The small molecule below binds the protein below.
Small molecule (SMILES): CC(=O)N[C@@H]1[C@@H](O)[C@H](O)[C@@H](CO)O[C@H]1O

Sequence of chain 1.B:
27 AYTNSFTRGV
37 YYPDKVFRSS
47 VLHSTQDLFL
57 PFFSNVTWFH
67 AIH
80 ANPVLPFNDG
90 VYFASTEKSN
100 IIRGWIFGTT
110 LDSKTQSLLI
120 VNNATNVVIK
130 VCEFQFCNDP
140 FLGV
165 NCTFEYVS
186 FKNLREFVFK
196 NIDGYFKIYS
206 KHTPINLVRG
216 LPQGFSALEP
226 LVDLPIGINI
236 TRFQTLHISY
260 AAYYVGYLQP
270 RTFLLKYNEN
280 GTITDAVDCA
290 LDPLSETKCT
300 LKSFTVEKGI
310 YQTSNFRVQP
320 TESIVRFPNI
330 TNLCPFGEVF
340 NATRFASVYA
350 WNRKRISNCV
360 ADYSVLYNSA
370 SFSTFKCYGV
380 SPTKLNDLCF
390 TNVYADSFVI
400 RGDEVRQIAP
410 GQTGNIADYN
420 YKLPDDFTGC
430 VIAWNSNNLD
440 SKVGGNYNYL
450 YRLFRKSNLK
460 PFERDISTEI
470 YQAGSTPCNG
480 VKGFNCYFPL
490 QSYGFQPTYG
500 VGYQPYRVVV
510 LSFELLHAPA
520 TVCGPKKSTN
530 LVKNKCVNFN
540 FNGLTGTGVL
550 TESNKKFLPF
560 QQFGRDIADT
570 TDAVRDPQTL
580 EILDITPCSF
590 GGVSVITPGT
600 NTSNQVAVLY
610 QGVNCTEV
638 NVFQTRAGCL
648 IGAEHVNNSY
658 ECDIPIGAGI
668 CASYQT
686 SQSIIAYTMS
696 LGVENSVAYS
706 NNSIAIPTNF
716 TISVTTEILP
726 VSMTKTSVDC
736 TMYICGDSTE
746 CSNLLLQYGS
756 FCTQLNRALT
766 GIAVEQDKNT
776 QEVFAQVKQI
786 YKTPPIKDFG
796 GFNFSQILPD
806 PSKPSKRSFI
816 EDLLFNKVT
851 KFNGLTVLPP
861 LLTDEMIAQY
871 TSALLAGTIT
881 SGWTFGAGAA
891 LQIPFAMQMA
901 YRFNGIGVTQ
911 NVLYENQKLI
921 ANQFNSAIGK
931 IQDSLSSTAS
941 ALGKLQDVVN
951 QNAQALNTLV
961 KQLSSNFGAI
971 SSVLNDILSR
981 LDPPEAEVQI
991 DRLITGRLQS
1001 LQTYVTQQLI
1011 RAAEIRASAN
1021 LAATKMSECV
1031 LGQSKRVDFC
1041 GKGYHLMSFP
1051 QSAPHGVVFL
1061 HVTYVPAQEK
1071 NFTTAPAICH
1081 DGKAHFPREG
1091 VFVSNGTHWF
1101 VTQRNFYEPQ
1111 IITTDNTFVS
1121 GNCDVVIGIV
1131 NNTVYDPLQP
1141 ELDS

Binding-site contacts:
Ligand atom O7 contacts residue ASN706 of chain 1.B at 3.1 Å (h-bond).
Ligand atom C7 contacts residue ASN706 of chain 1.B at 3.2 Å.
Ligand atom C4 contacts residue ASN706 of chain 1.B at 4.2 Å.
Ligand atom O6 contacts residue ASP793 of chain 1.C at 4.4 Å.
Ligand atom O5 contacts residue ASN706 of chain 1.B at 2.4 Å (h-bond).
Ligand atom C8 contacts residue GLY1128 of chain 1.B at 3.5 Å.
Ligand atom C5 contacts residue ASN706 of chain 1.B at 3.7 Å.
Ligand atom C2 contacts residue ASN706 of chain 1.B at 2.5 Å.
Ligand atom C8 contacts residue ASN706 of chain 1.B at 4.4 Å.
Ligand atom C3 contacts residue ASN706 of chain 1.B at 3.8 Å.
Ligand atom C1 contacts residue ASN706 of chain 1.B at 1.4 Å.
Ligand atom N2 contacts residue ASN706 of chain 1.B at 2.9 Å (h-bond).

Sequence of chain 1.C:
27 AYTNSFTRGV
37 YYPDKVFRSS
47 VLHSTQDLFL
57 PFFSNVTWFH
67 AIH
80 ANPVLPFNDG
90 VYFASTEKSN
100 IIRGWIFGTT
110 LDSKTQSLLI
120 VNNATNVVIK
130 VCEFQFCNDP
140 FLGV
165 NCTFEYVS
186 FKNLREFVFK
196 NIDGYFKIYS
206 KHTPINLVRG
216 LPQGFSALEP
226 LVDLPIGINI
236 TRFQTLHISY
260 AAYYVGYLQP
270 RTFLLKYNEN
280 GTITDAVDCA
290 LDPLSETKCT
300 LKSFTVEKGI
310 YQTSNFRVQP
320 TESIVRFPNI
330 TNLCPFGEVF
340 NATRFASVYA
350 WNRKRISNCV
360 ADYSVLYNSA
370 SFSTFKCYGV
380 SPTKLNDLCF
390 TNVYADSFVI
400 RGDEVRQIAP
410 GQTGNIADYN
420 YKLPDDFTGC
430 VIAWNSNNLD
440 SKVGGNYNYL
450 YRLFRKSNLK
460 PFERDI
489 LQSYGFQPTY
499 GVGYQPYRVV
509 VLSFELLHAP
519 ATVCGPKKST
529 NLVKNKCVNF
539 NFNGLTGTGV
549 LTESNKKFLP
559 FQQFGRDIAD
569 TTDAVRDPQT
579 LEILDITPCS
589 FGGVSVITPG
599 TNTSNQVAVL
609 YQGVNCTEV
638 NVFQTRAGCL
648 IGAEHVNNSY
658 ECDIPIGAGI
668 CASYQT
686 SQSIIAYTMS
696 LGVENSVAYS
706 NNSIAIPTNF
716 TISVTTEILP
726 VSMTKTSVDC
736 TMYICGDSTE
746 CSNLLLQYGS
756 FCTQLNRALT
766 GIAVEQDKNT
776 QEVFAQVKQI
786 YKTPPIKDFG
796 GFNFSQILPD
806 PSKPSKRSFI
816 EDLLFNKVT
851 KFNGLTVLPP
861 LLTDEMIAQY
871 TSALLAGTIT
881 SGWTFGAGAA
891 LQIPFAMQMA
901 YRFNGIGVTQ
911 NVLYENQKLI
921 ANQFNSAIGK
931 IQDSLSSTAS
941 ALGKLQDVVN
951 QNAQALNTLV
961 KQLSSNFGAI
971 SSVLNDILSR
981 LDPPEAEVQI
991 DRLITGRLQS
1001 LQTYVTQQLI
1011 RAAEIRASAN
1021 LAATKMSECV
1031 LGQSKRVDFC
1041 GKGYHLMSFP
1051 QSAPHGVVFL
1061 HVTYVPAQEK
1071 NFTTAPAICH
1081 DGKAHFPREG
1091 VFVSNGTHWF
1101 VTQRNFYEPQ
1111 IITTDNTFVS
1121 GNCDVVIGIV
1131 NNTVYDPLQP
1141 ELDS